The protein below binds the small molecule below.
Small molecule (SMILES): CC(=O)N[C@H]1[C@H](O[C@H]2[C@H](O)[C@@H](NC(C)=O)CO[C@@H]2CO)O[C@H](CO)[C@@H](O)[C@@H]1O

Sequence of chain 1.A:
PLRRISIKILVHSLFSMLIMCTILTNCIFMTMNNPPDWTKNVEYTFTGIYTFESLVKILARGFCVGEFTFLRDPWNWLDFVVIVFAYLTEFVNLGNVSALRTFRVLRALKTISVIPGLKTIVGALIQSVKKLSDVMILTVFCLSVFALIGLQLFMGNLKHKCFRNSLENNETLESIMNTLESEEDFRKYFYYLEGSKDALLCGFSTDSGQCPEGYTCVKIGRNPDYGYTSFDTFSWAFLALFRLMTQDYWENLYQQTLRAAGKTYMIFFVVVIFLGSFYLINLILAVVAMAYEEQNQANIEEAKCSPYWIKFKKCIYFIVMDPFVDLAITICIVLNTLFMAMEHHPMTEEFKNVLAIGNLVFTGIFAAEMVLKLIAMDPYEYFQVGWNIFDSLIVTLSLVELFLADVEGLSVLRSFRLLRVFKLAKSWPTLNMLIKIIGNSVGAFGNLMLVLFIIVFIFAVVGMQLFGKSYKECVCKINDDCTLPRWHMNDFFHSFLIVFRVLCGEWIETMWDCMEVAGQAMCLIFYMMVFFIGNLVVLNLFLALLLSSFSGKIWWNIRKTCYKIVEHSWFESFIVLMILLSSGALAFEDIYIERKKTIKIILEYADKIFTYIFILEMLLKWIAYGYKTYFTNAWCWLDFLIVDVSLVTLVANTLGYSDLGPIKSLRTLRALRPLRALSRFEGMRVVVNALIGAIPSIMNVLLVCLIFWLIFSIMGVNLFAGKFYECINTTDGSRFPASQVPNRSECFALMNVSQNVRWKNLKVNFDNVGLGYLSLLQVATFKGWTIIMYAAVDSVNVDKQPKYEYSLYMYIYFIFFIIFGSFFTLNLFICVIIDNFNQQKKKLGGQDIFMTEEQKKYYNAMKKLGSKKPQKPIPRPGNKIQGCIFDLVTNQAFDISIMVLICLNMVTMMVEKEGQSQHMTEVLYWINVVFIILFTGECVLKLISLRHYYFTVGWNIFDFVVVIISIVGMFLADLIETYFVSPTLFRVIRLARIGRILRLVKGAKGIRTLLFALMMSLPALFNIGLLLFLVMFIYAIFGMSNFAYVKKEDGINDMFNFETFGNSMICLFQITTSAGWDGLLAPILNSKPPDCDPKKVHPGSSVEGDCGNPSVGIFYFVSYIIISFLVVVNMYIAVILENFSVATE

Binding-site contacts:
Ligand atom O5 contacts residue GLU1412 of chain 1.A at 3.8 Å.
Ligand atom C8 contacts residue ASN1409 of chain 1.A at 3.7 Å.
Ligand atom C4 contacts residue GLU1412 of chain 1.A at 4.1 Å.
Ligand atom C6 contacts residue GLU1412 of chain 1.A at 3.3 Å.
Ligand atom C7 contacts residue ASN1409 of chain 1.A at 3.5 Å.
Ligand atom N2 contacts residue ASN1409 of chain 1.A at 2.9 Å (h-bond).
Ligand atom C3 contacts residue ASN1409 of chain 1.A at 3.8 Å.
Ligand atom O4 contacts residue GLU1412 of chain 1.A at 3.9 Å.
Ligand atom C8 contacts residue GLU1412 of chain 1.A at 4.5 Å.
Ligand atom O7 contacts residue GLU1412 of chain 1.A at 4.2 Å.
Ligand atom C4 contacts residue ASN1409 of chain 1.A at 4.3 Å.
Ligand atom C1 contacts residue ASN1409 of chain 1.A at 1.4 Å.
Ligand atom C6 contacts residue ASN1409 of chain 1.A at 4.5 Å.
Ligand atom O6 contacts residue PRO1408 of chain 1.A at 3.9 Å.
Ligand atom C2 contacts residue ASN1409 of chain 1.A at 2.5 Å.
Ligand atom C5 contacts residue PRO1408 of chain 1.A at 4.3 Å (hydrophobic).
Ligand atom C6 contacts residue PRO1408 of chain 1.A at 3.7 Å (hydrophobic).
Ligand atom C7 contacts residue SER1411 of chain 1.A at 4.4 Å.
Ligand atom C1 contacts residue GLU1412 of chain 1.A at 4.3 Å.
Ligand atom C8 contacts residue SER1411 of chain 1.A at 3.3 Å.
Ligand atom O5 contacts residue PRO1408 of chain 1.A at 3.6 Å.
Ligand atom O5 contacts residue ASN1409 of chain 1.A at 2.4 Å (h-bond).
Ligand atom O7 contacts residue ASN1409 of chain 1.A at 4.3 Å.
Ligand atom C7 contacts residue GLU1412 of chain 1.A at 4.3 Å.
Ligand atom C5 contacts residue ASN1409 of chain 1.A at 3.6 Å.
Ligand atom C5 contacts residue GLU1412 of chain 1.A at 3.0 Å.